The small molecule below binds the protein below.
Small molecule (SMILES): CC(=O)N[C@@H]1[C@@H](O)[C@H](O)[C@@H](CO)O[C@H]1O

Binding-site contacts:
Ligand atom C4 contacts residue ASN275 of chain 1.B at 4.3 Å.
Ligand atom O6 contacts residue GLU253 of chain 1.B at 4.5 Å.
Ligand atom C3 contacts residue ASN275 of chain 1.B at 3.9 Å.
Ligand atom O6 contacts residue SER277 of chain 1.B at 4.2 Å.
Ligand atom C5 contacts residue ASN275 of chain 1.B at 3.7 Å.
Ligand atom O5 contacts residue PRO252 of chain 1.B at 3.8 Å.
Ligand atom N2 contacts residue ASN275 of chain 1.B at 3.0 Å (h-bond).
Ligand atom O6 contacts residue PRO252 of chain 1.B at 3.8 Å.
Ligand atom C8 contacts residue ASN275 of chain 1.B at 4.4 Å.
Ligand atom C7 contacts residue ASN275 of chain 1.B at 3.2 Å.
Ligand atom C8 contacts residue LEU274 of chain 1.B at 4.4 Å (hydrophobic).
Ligand atom C1 contacts residue ASN275 of chain 1.B at 1.5 Å.
Ligand atom O5 contacts residue ASN275 of chain 1.B at 2.4 Å (h-bond).
Ligand atom O7 contacts residue ASN275 of chain 1.B at 3.0 Å (h-bond).
Ligand atom C6 contacts residue PRO252 of chain 1.B at 4.2 Å (hydrophobic).
Ligand atom C2 contacts residue ASN275 of chain 1.B at 2.5 Å.
Ligand atom O7 contacts residue THR273 of chain 1.B at 4.4 Å.

Sequence of chain 1.B:
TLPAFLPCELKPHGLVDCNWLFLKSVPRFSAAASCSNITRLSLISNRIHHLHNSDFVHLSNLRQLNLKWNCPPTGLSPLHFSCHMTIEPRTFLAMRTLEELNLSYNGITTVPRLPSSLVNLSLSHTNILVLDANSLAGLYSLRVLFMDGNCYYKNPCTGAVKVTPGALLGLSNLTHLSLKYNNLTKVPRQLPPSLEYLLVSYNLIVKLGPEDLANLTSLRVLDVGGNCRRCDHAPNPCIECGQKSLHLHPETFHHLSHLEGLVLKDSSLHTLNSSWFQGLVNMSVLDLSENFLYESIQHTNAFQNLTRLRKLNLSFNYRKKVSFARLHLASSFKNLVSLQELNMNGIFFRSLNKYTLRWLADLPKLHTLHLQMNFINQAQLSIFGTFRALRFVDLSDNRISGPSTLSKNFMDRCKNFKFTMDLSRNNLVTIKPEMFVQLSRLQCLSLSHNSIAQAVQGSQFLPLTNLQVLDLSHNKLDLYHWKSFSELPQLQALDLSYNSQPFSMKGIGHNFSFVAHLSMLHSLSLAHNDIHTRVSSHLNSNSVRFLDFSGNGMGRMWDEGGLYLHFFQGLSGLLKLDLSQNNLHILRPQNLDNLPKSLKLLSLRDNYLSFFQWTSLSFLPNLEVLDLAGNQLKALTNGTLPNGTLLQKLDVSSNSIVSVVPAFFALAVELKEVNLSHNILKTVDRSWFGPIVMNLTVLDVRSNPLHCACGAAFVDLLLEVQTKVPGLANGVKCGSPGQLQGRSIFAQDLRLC